The protein below binds the small molecule below.
Small molecule (SMILES): CC[C@H]1OC(=O)[C@H](C)[C@@H](O[C@H]2C[C@@](C)(OC)[C@@H](O)[C@H](C)O2)[C@H](C)[C@@H](O[C@@H]2O[C@H](C)C[C@H](N(C)C)[C@H]2O)[C@](C)(O)C[C@@H](C)C(=O)[C@H](C)[C@@H](O)[C@]1(C)O

Binding-site contacts:
Ligand atom C32 contacts residue PHE3 of chain 1.AB at 3.4 Å (hydrophobic).
Ligand atom O11 contacts residue GLY1 of chain 1.AB at 3.7 Å.
Ligand atom O6 contacts residue PHE6 of chain 1.AB at 3.5 Å.
Ligand atom C27 contacts residue PHE6 of chain 1.AB at 4.3 Å (hydrophobic).
Ligand atom C17 contacts residue ILE5 of chain 1.AB at 4.1 Å (hydrophobic).
Ligand atom C26 contacts residue PHE3 of chain 1.AB at 4.5 Å (hydrophobic).
Ligand atom C29 contacts residue PHE6 of chain 1.AB at 4.3 Å (hydrophobic).
Ligand atom C9 contacts residue GLY1 of chain 1.AB at 4.3 Å.
Ligand atom C32 contacts residue GLY1 of chain 1.AB at 4.3 Å.
Ligand atom C27 contacts residue PHE3 of chain 1.AB at 3.4 Å (hydrophobic).
Ligand atom C8 contacts residue PHE3 of chain 1.AB at 4.3 Å (hydrophobic).
Ligand atom C21 contacts residue PHE6 of chain 1.AB at 3.7 Å (hydrophobic).
Ligand atom C25 contacts residue PHE6 of chain 1.AB at 4.4 Å (hydrophobic).
Ligand atom C26 contacts residue PHE6 of chain 1.AB at 4.3 Å (hydrophobic).
Ligand atom C21 contacts residue ILE2 of chain 1.AB at 3.6 Å (hydrophobic).
Ligand atom C17 contacts residue PHE6 of chain 1.AB at 4.3 Å (hydrophobic).
Ligand atom O9 contacts residue PHE3 of chain 1.AB at 4.2 Å.
Ligand atom C21 contacts residue ILE5 of chain 1.AB at 4.0 Å (hydrophobic).
Ligand atom C21 contacts residue PHE3 of chain 1.AB at 4.0 Å (hydrophobic).
Ligand atom C6 contacts residue PHE3 of chain 1.AB at 4.5 Å (hydrophobic).

Sequence of chain 1.AB:
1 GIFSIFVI